Sequence of chain 1.D:
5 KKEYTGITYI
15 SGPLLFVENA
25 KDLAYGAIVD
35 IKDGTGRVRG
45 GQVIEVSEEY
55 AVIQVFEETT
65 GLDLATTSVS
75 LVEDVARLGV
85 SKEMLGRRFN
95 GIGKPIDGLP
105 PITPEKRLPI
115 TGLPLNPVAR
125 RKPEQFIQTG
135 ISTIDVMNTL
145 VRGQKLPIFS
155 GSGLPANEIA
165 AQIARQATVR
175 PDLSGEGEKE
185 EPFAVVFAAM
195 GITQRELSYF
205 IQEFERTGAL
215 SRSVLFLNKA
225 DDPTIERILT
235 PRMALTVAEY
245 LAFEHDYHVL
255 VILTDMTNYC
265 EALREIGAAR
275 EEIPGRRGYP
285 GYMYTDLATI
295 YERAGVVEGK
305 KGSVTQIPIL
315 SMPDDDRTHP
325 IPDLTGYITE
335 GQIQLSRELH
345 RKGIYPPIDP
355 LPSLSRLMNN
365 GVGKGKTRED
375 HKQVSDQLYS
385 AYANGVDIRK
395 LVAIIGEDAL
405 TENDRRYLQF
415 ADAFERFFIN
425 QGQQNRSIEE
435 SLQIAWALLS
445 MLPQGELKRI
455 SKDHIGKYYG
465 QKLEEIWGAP

Sequence of chain 1.B:
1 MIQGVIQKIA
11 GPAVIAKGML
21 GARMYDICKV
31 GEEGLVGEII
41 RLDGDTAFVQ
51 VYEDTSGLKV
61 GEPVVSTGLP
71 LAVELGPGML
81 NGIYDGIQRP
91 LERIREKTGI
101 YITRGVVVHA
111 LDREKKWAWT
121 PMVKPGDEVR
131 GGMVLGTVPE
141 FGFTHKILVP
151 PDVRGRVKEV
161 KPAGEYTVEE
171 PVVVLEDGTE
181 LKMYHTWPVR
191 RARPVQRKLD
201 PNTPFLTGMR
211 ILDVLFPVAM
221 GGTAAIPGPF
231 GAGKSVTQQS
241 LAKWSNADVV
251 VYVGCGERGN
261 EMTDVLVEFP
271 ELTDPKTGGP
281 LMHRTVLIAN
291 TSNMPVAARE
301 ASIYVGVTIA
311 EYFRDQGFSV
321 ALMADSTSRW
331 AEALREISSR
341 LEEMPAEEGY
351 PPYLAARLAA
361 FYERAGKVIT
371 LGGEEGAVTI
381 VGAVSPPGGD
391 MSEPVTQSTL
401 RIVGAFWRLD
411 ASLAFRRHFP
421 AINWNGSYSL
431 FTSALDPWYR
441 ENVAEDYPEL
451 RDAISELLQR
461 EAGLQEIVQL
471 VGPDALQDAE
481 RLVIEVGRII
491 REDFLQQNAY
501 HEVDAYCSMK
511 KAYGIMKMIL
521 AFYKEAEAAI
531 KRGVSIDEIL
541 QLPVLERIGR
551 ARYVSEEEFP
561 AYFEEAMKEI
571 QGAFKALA

The small molecule below binds the protein below.
Small molecule (SMILES): Nc1ncnc2c1ncn2[C@@H]1O[C@H](COP(=O)(O)OP(=O)(O)OP(O)(O)=S)[C@@H](O)[C@H]1O

Binding-site contacts:
Ligand atom O2B contacts residue GLY233 of chain 1.B at 3.4 Å (h-bond).
Ligand atom O1B contacts residue PHE230 of chain 1.B at 2.9 Å (h-bond).
Ligand atom O2G contacts residue LYS234 of chain 1.B at 2.9 Å (salt-bridge).
Ligand atom C8 contacts residue GLY233 of chain 1.B at 3.4 Å.
Ligand atom C5' contacts residue VAL236 of chain 1.B at 3.6 Å (hydrophobic).
Ligand atom O3A contacts residue GLY233 of chain 1.B at 3.6 Å.
Ligand atom N7 contacts residue VAL236 of chain 1.B at 3.5 Å.
Ligand atom O3G contacts residue PRO229 of chain 1.B at 2.4 Å (h-bond).
Ligand atom C2 contacts residue TYR500 of chain 1.B at 3.4 Å (hydrophobic).
Ligand atom C4 contacts residue PHE419 of chain 1.B at 3.4 Å (hydrophobic).
Ligand atom O2B contacts residue ALA232 of chain 1.B at 3.6 Å (h-bond).
Ligand atom N6 contacts residue GLN497 of chain 1.B at 3.6 Å.
Ligand atom O5' contacts residue GLY233 of chain 1.B at 3.6 Å.
Ligand atom C2' contacts residue TYR500 of chain 1.B at 3.3 Å (hydrophobic).
Ligand atom C2 contacts residue PHE419 of chain 1.B at 3.4 Å (hydrophobic).
Ligand atom S1G contacts residue PHE230 of chain 1.B at 3.2 Å (h-bond).
Ligand atom C5 contacts residue PHE419 of chain 1.B at 3.3 Å (hydrophobic).
Ligand atom C1' contacts residue PHE419 of chain 1.B at 3.6 Å (hydrophobic).
Ligand atom O3A contacts residue SER235 of chain 1.B at 2.9 Å (h-bond).
Ligand atom O3G contacts residue PHE230 of chain 1.B at 3.1 Å (h-bond).
Ligand atom N6 contacts residue PHE419 of chain 1.B at 3.6 Å.
Ligand atom N3 contacts residue TYR500 of chain 1.B at 3.2 Å.
Ligand atom PG contacts residue PHE230 of chain 1.B at 3.5 Å.
Ligand atom O2' contacts residue TYR500 of chain 1.B at 3.2 Å.
Ligand atom C8 contacts residue PHE419 of chain 1.B at 3.5 Å (hydrophobic).
Ligand atom N7 contacts residue PHE419 of chain 1.B at 3.5 Å.
Ligand atom O2B contacts residue PRO229 of chain 1.B at 3.6 Å.
Ligand atom O5' contacts residue VAL236 of chain 1.B at 3.5 Å.
Ligand atom C6 contacts residue PHE419 of chain 1.B at 3.5 Å (hydrophobic).
Ligand atom N9 contacts residue PHE419 of chain 1.B at 3.2 Å.
Ligand atom O1A contacts residue GLY233 of chain 1.B at 3.0 Å (h-bond).
Ligand atom PB contacts residue PHE230 of chain 1.B at 3.0 Å.
Ligand atom N1 contacts residue ALA499 of chain 1.B at 3.5 Å (h-bond).
Ligand atom S1G contacts residue ARG360 of chain 1.D at 3.3 Å (salt-bridge).
Ligand atom O2B contacts residue PHE230 of chain 1.B at 2.2 Å (h-bond).
Ligand atom N1 contacts residue PHE419 of chain 1.B at 3.6 Å.
Ligand atom C8 contacts residue VAL236 of chain 1.B at 3.6 Å (hydrophobic).
Ligand atom O1A contacts residue GLY231 of chain 1.B at 3.4 Å (h-bond).
Ligand atom N3 contacts residue PHE419 of chain 1.B at 3.3 Å.
Ligand atom O3B contacts residue SER235 of chain 1.B at 3.6 Å.